Sequence of chain 1.H:
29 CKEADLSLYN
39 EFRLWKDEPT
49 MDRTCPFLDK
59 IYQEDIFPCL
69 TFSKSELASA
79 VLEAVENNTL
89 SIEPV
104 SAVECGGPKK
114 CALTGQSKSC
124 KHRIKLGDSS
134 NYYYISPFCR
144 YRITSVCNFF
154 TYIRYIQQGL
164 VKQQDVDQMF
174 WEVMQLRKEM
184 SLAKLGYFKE

Sequence of chain 1.G:
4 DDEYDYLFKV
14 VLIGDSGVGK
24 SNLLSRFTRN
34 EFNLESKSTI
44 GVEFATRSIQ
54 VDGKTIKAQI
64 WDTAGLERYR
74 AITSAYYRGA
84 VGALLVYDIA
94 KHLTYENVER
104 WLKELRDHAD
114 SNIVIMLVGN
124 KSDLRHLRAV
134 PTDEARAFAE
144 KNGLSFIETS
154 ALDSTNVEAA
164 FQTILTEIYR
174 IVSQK

This small molecule binds to this protein.
Small molecule (SMILES): Nc1nc2c(ncn2[C@@H]2O[C@H](CO[P](=O)(O)O[P](=O)(O)NP(=O)(O)O)[C@@H](O)[C@H]2O)c(=O)[nH]1

Binding-site contacts:
Ligand atom C6 contacts residue LYS124 of chain 1.G at 3.2 Å.
Ligand atom O3G contacts residue SER24 of chain 1.G at 3.4 Å (h-bond).
Ligand atom O2B contacts residue MG1 of chain 1.R at 2.2 Å.
Ligand atom O6 contacts residue LYS124 of chain 1.G at 3.4 Å.
Ligand atom O1G contacts residue SER41 of chain 1.G at 3.0 Å (h-bond).
Ligand atom O1A contacts residue GLY22 of chain 1.G at 3.0 Å.
Ligand atom O1B contacts residue LYS23 of chain 1.G at 2.6 Å (salt-bridge).
Ligand atom C5 contacts residue LYS124 of chain 1.G at 3.3 Å.
Ligand atom O3A contacts residue GLY22 of chain 1.G at 3.1 Å (h-bond).
Ligand atom N2 contacts residue ASP126 of chain 1.G at 2.9 Å (salt-bridge).
Ligand atom O2G contacts residue MG1 of chain 1.R at 3.2 Å.
Ligand atom O4' contacts residue LYS124 of chain 1.G at 3.0 Å (salt-bridge).
Ligand atom C5' contacts residue GLY20 of chain 1.G at 3.5 Å.
Ligand atom PG contacts residue MG1 of chain 1.R at 3.2 Å.
Ligand atom O3' contacts residue LEU37 of chain 1.G at 2.9 Å (h-bond).
Ligand atom O2A contacts residue SER39 of chain 1.G at 3.2 Å (h-bond).
Ligand atom N1 contacts residue LYS124 of chain 1.G at 3.4 Å.
Ligand atom O5' contacts residue SER39 of chain 1.G at 3.4 Å (h-bond).
Ligand atom O2' contacts residue LEU37 of chain 1.G at 2.5 Å (h-bond).
Ligand atom O2G contacts residue GLY68 of chain 1.G at 2.7 Å (h-bond).
Ligand atom O1G contacts residue SER19 of chain 1.G at 2.7 Å (h-bond).
Ligand atom O1B contacts residue GLY22 of chain 1.G at 3.2 Å (h-bond).
Ligand atom PB contacts residue MG1 of chain 1.R at 3.4 Å.
Ligand atom PB contacts residue LYS23 of chain 1.G at 3.5 Å.
Ligand atom O1A contacts residue SER24 of chain 1.G at 3.6 Å (h-bond).
Ligand atom O1A contacts residue ASN25 of chain 1.G at 2.9 Å (h-bond).
Ligand atom N1 contacts residue ASP126 of chain 1.G at 2.5 Å (salt-bridge).
Ligand atom N3B contacts residue GLY20 of chain 1.G at 2.9 Å (h-bond).
Ligand atom C2 contacts residue ASP126 of chain 1.G at 3.1 Å.
Ligand atom O2B contacts residue SER24 of chain 1.G at 2.4 Å (h-bond).
Ligand atom O2' contacts residue ASN36 of chain 1.G at 3.1 Å (h-bond).
Ligand atom O6 contacts residue ALA154 of chain 1.G at 2.8 Å (h-bond).
Ligand atom O3G contacts residue MG1 of chain 1.R at 2.4 Å.
Ligand atom O6 contacts residue ASN123 of chain 1.G at 3.5 Å (h-bond).
Ligand atom O3G contacts residue THR42 of chain 1.G at 2.4 Å (h-bond).
Ligand atom O6 contacts residue SER153 of chain 1.G at 3.4 Å.
Ligand atom N7 contacts residue ASN123 of chain 1.G at 3.5 Å (h-bond).
Ligand atom O2G contacts residue LYS23 of chain 1.G at 2.9 Å (salt-bridge).
Ligand atom O2A contacts residue SER24 of chain 1.G at 3.4 Å.
Ligand atom O6 contacts residue LEU155 of chain 1.G at 3.4 Å (h-bond).